This protein binds this small molecule.
Small molecule (SMILES): CN1C(N)=NC(=O)/C1=C/c1cc(Br)c(O)c(Br)c1

Binding-site contacts:
Ligand atom CAP contacts residue SER100 of chain 1.B at 4.2 Å.
Ligand atom OAC contacts residue GLU66 of chain 1.B at 3.4 Å (salt-bridge).
Ligand atom CAI contacts residue GLU66 of chain 1.B at 4.2 Å.
Ligand atom CAL contacts residue GLY101 of chain 1.B at 3.7 Å.
Ligand atom CAI contacts residue PRO102 of chain 1.B at 3.8 Å (hydrophobic).
Ligand atom CAA contacts residue GLY101 of chain 1.B at 3.1 Å.
Ligand atom CAQ contacts residue ASN98 of chain 1.B at 3.9 Å.
Ligand atom CAL contacts residue ASN98 of chain 1.B at 3.8 Å.
Ligand atom CAK contacts residue PRO102 of chain 1.B at 3.7 Å (hydrophobic).
Ligand atom OAC contacts residue ASN98 of chain 1.B at 4.1 Å.
Ligand atom NAR contacts residue GLY101 of chain 1.B at 3.4 Å (h-bond).
Ligand atom BRAF contacts residue VAL65 of chain 1.B at 3.8 Å.
Ligand atom CAM contacts residue PRO102 of chain 1.B at 3.8 Å (hydrophobic).
Ligand atom CAG contacts residue GLY101 of chain 1.B at 3.6 Å.
Ligand atom CAA contacts residue SER100 of chain 1.B at 3.9 Å.
Ligand atom OAD contacts residue PRO102 of chain 1.B at 4.0 Å.
Ligand atom CAP contacts residue GLY101 of chain 1.B at 3.9 Å.
Ligand atom BRAF contacts residue PHE64 of chain 1.B at 3.3 Å.
Ligand atom CAQ contacts residue GLY101 of chain 1.B at 3.4 Å.
Ligand atom CAN contacts residue PRO102 of chain 1.B at 3.8 Å (hydrophobic).
Ligand atom BRAF contacts residue PRO102 of chain 1.B at 4.1 Å.
Ligand atom NAB contacts residue SER100 of chain 1.B at 3.8 Å.
Ligand atom NAJ contacts residue ASP99 of chain 1.B at 3.7 Å.
Ligand atom OAC contacts residue ASP99 of chain 1.B at 3.2 Å (salt-bridge).
Ligand atom CAG contacts residue ASN98 of chain 1.B at 3.3 Å.
Ligand atom CAO contacts residue GLY101 of chain 1.B at 3.9 Å.
Ligand atom CAG contacts residue GLU66 of chain 1.B at 3.4 Å.
Ligand atom CAQ contacts residue SER100 of chain 1.B at 3.9 Å.
Ligand atom CAI contacts residue GLY101 of chain 1.B at 3.9 Å.
Ligand atom NAJ contacts residue SER100 of chain 1.B at 4.1 Å.
Ligand atom CAH contacts residue PRO102 of chain 1.B at 4.0 Å (hydrophobic).
Ligand atom BRAF contacts residue ASN98 of chain 1.B at 3.7 Å.
Ligand atom BRAF contacts residue GLU66 of chain 1.B at 4.0 Å.
Ligand atom CAP contacts residue GLU66 of chain 1.B at 4.2 Å.
Ligand atom CAI contacts residue ASN98 of chain 1.B at 3.4 Å.
Ligand atom CAO contacts residue SER100 of chain 1.B at 3.7 Å.
Ligand atom NAR contacts residue SER100 of chain 1.B at 3.6 Å.
Ligand atom CAL contacts residue PRO102 of chain 1.B at 4.1 Å (hydrophobic).
Ligand atom CAP contacts residue ASP99 of chain 1.B at 3.5 Å.
Ligand atom CAL contacts residue GLU66 of chain 1.B at 4.0 Å.

Sequence of chain 1.B:
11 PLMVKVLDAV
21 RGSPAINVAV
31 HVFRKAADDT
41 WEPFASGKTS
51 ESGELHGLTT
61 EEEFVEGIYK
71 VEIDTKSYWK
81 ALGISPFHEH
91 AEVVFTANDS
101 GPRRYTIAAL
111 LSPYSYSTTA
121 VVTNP